This protein binds this small molecule.
Small molecule (SMILES): CC(=O)N[C@H]1[C@H](O[C@H]2[C@H](O)[C@@H](NC(C)=O)CO[C@@H]2CO)O[C@H](CO)[C@@H](O)[C@@H]1O

Binding-site contacts:
Ligand atom C7 contacts residue LEU950 of chain 1.C at 4.4 Å (hydrophobic).
Ligand atom O5 contacts residue ASN745 of chain 1.C at 2.3 Å (h-bond).
Ligand atom C7 contacts residue ASN745 of chain 1.C at 3.2 Å.
Ligand atom O4 contacts residue LEU950 of chain 1.C at 4.0 Å.
Ligand atom C4 contacts residue LEU950 of chain 1.C at 4.4 Å (hydrophobic).
Ligand atom C3 contacts residue ASN745 of chain 1.C at 3.8 Å.
Ligand atom O6 contacts residue PHE746 of chain 1.C at 4.3 Å.
Ligand atom O6 contacts residue ASN745 of chain 1.C at 4.5 Å.
Ligand atom C1 contacts residue ASN745 of chain 1.C at 1.4 Å.
Ligand atom C5 contacts residue LEU950 of chain 1.C at 4.0 Å (hydrophobic).
Ligand atom C2 contacts residue ASN745 of chain 1.C at 2.5 Å.
Ligand atom C7 contacts residue GLN1099 of chain 1.C at 3.9 Å.
Ligand atom O6 contacts residue GLN954 of chain 1.C at 4.4 Å.
Ligand atom C5 contacts residue ASN745 of chain 1.C at 3.6 Å.
Ligand atom C3 contacts residue LEU950 of chain 1.C at 4.4 Å (hydrophobic).
Ligand atom N2 contacts residue ASN745 of chain 1.C at 2.9 Å (h-bond).
Ligand atom O7 contacts residue ASN745 of chain 1.C at 3.0 Å (h-bond).
Ligand atom O7 contacts residue GLN1099 of chain 1.C at 2.8 Å (h-bond).
Ligand atom C4 contacts residue ASN745 of chain 1.C at 4.2 Å.
Ligand atom N2 contacts residue LEU950 of chain 1.C at 4.2 Å.
Ligand atom C6 contacts residue LEU950 of chain 1.C at 4.2 Å (hydrophobic).
Ligand atom C8 contacts residue ASN745 of chain 1.C at 4.4 Å.
Ligand atom O7 contacts residue LEU950 of chain 1.C at 4.1 Å.

Sequence of chain 1.C:
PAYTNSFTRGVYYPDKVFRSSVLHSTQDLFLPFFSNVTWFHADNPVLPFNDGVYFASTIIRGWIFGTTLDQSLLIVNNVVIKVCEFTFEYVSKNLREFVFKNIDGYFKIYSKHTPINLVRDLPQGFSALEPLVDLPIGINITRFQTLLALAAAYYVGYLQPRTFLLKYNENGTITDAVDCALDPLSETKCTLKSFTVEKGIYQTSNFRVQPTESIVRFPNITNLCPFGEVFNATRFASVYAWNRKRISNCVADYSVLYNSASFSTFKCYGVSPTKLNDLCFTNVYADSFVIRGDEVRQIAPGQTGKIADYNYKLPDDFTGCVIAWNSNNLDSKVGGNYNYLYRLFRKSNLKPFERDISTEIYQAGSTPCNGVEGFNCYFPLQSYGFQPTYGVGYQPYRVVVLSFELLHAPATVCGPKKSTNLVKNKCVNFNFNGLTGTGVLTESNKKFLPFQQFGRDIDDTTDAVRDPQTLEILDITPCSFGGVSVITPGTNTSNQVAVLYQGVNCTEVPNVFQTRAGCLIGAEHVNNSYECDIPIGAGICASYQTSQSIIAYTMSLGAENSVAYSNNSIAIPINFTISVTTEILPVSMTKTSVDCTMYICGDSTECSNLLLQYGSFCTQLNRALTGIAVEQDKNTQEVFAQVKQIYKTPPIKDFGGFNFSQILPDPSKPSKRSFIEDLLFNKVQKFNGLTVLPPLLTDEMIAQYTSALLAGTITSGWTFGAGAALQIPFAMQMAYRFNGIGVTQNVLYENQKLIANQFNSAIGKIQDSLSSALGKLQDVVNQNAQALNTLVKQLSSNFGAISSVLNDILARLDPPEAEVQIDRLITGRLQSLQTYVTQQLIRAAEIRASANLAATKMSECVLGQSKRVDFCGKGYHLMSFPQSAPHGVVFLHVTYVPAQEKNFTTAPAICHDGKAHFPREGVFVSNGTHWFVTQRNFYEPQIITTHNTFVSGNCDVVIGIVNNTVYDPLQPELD